Sequence of chain 1.C:
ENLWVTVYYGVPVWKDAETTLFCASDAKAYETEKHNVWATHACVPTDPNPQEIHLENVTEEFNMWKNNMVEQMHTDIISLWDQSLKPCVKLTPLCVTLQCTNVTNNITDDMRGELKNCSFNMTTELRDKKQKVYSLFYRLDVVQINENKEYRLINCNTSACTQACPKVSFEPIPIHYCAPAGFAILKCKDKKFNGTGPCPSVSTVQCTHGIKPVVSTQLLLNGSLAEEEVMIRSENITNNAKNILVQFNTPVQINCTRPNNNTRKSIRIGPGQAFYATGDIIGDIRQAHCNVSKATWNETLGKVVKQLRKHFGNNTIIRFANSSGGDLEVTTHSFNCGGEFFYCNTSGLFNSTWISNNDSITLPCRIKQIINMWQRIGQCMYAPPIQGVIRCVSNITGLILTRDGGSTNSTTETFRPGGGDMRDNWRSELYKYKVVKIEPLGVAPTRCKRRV

Binding-site contacts:
Ligand atom O7 contacts residue LYS304 of chain 1.C at 3.4 Å.
Ligand atom C1 contacts residue ASN308 of chain 1.C at 1.4 Å.
Ligand atom C8 contacts residue LYS304 of chain 1.C at 4.0 Å.
Ligand atom C5 contacts residue ASN308 of chain 1.C at 3.7 Å.
Ligand atom C8 contacts residue ASN308 of chain 1.C at 4.2 Å.
Ligand atom C7 contacts residue ASN308 of chain 1.C at 3.2 Å.
Ligand atom C4 contacts residue ASN308 of chain 1.C at 4.2 Å.
Ligand atom O7 contacts residue ASN308 of chain 1.C at 3.2 Å (h-bond).
Ligand atom C7 contacts residue LYS304 of chain 1.C at 4.1 Å.
Ligand atom O5 contacts residue ASN308 of chain 1.C at 2.4 Å (h-bond).
Ligand atom C3 contacts residue ASN308 of chain 1.C at 3.8 Å.
Ligand atom N2 contacts residue ASN308 of chain 1.C at 2.9 Å (h-bond).
Ligand atom C2 contacts residue ASN308 of chain 1.C at 2.5 Å.

The small molecule below binds the protein below.
Small molecule (SMILES): CC(=O)N[C@@H]1[C@@H](O)[C@H](O)[C@@H](CO)O[C@H]1O